Sequence of chain 1.A:
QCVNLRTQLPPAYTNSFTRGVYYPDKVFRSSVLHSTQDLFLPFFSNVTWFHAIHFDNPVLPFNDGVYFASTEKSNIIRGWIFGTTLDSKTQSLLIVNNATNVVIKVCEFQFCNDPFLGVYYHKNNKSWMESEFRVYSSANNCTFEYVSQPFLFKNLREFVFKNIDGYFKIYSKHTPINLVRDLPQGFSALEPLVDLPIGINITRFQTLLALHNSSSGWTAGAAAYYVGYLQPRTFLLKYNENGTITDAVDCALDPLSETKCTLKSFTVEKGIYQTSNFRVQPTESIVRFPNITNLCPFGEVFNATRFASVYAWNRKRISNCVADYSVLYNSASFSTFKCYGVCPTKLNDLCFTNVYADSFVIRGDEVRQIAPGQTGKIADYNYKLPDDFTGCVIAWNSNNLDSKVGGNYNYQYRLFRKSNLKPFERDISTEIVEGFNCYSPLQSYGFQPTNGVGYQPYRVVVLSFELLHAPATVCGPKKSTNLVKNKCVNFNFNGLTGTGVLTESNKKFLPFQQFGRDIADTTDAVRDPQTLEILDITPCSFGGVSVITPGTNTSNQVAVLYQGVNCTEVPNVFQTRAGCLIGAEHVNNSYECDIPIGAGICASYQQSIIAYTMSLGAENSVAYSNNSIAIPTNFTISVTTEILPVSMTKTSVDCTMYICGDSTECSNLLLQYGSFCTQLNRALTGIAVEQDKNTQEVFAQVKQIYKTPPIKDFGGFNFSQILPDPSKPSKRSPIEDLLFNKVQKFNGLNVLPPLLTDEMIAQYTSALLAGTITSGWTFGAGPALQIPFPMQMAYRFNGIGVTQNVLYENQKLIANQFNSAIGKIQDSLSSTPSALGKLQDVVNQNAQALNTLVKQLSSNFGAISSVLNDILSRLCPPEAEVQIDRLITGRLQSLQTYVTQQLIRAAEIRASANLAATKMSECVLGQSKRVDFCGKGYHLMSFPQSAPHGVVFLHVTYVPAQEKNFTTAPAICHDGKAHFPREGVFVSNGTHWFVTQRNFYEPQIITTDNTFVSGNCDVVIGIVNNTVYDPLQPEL

Binding-site contacts:
Ligand atom C4 contacts residue ASN17 of chain 1.A at 4.3 Å.
Ligand atom C3 contacts residue ASN17 of chain 1.A at 3.8 Å.
Ligand atom C7 contacts residue ASN17 of chain 1.A at 3.4 Å.
Ligand atom N2 contacts residue ASN17 of chain 1.A at 2.9 Å (h-bond).
Ligand atom C2 contacts residue ASN17 of chain 1.A at 2.5 Å.
Ligand atom N2 contacts residue ASN137 of chain 1.A at 4.3 Å.
Ligand atom C5 contacts residue ASN17 of chain 1.A at 3.7 Å.
Ligand atom C1 contacts residue ASN17 of chain 1.A at 1.5 Å.
Ligand atom O7 contacts residue ASN17 of chain 1.A at 3.5 Å (h-bond).
Ligand atom O5 contacts residue ASN17 of chain 1.A at 2.4 Å (h-bond).
Ligand atom C1 contacts residue ASN137 of chain 1.A at 4.1 Å.

A small-molecule ligand and the protein it binds are described below.
Small molecule (SMILES): CC(=O)N[C@@H]1[C@@H](O)[C@H](O)[C@@H](CO)O[C@H]1O